Sequence of chain 4.X:
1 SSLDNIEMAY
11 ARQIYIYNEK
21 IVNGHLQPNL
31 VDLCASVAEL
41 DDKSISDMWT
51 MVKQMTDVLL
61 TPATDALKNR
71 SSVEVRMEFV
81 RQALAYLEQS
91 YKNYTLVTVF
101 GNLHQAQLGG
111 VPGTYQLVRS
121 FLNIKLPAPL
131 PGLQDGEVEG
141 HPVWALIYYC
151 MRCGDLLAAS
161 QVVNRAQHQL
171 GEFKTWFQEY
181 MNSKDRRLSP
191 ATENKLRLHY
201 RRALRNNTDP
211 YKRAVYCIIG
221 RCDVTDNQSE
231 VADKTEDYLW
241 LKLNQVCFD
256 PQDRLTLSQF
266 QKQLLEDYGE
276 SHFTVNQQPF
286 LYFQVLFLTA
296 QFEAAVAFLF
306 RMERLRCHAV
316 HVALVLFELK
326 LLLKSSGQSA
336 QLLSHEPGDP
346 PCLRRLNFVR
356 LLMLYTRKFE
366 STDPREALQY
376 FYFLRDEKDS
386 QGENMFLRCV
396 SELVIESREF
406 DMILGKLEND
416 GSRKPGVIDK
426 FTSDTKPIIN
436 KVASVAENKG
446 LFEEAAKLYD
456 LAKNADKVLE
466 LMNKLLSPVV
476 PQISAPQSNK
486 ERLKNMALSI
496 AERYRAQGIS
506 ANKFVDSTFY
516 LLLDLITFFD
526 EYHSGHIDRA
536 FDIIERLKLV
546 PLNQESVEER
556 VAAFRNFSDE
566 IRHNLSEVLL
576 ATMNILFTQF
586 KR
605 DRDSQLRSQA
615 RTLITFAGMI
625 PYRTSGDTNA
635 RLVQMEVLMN

Binding-site contacts:
Ligand atom O contacts residue THR235 of chain 4.X at 3.1 Å (h-bond).
Ligand atom C contacts residue LEU286 of chain 4.X at 3.8 Å (hydrophobic).
Ligand atom CG contacts residue HIS277 of chain 4.X at 3.8 Å.
Ligand atom N contacts residue ASN227 of chain 4.X at 3.0 Å (h-bond).
Ligand atom N contacts residue THR235 of chain 4.X at 3.9 Å.
Ligand atom CB contacts residue LEU286 of chain 4.X at 3.9 Å (hydrophobic).
Ligand atom O contacts residue LEU286 of chain 4.X at 3.2 Å.
Ligand atom C contacts residue THR235 of chain 4.X at 3.6 Å.
Ligand atom CB contacts residue HIS277 of chain 4.X at 3.7 Å.
Ligand atom O contacts residue ASN281 of chain 4.X at 2.6 Å (h-bond).
Ligand atom CD1 contacts residue TYR91 of chain 4.X at 3.9 Å (hydrophobic).
Ligand atom CA contacts residue ASN227 of chain 4.X at 3.7 Å.
Ligand atom CG1 contacts residue TYR94 of chain 4.X at 3.8 Å (hydrophobic).
Ligand atom O contacts residue LYS234 of chain 4.X at 3.6 Å.
Ligand atom N contacts residue THR235 of chain 4.X at 3.5 Å (h-bond).
Ligand atom O contacts residue ASN227 of chain 4.X at 3.6 Å.
Ligand atom O contacts residue THR235 of chain 4.X at 3.0 Å (h-bond).
Ligand atom C contacts residue THR235 of chain 4.X at 3.6 Å.
Ligand atom CD contacts residue HIS277 of chain 4.X at 3.9 Å.
Ligand atom CG2 contacts residue HIS277 of chain 4.X at 3.3 Å.
Ligand atom CB contacts residue ASP233 of chain 4.X at 3.0 Å.
Ligand atom CG2 contacts residue ASN281 of chain 4.X at 3.6 Å.
Ligand atom CG2 contacts residue PHE278 of chain 4.X at 3.7 Å (hydrophobic).
Ligand atom CG1 contacts residue VAL280 of chain 4.X at 4.0 Å (hydrophobic).
Ligand atom C contacts residue TYR94 of chain 4.X at 4.0 Å (hydrophobic).
Ligand atom C contacts residue THR235 of chain 4.X at 3.6 Å.
Ligand atom CG2 contacts residue LEU286 of chain 4.X at 3.7 Å (hydrophobic).
Ligand atom CB contacts residue TYR238 of chain 4.X at 3.6 Å (hydrophobic).
Ligand atom CA contacts residue THR235 of chain 4.X at 3.6 Å.
Ligand atom O contacts residue TYR94 of chain 4.X at 2.9 Å.
Ligand atom CG contacts residue TYR273 of chain 4.X at 3.6 Å (hydrophobic).
Ligand atom CD1 contacts residue TYR94 of chain 4.X at 3.5 Å (hydrophobic).
Ligand atom CG contacts residue ASP233 of chain 4.X at 3.0 Å.
Ligand atom N contacts residue TYR273 of chain 4.X at 3.9 Å.
Ligand atom CD contacts residue TYR273 of chain 4.X at 3.3 Å (hydrophobic).
Ligand atom CG contacts residue LYS234 of chain 4.X at 3.3 Å.
Ligand atom C contacts residue ASN281 of chain 4.X at 3.8 Å.
Ligand atom CG2 contacts residue GLU236 of chain 4.X at 3.3 Å.
Ligand atom C contacts residue ASN227 of chain 4.X at 3.5 Å.
Ligand atom O contacts residue HIS277 of chain 4.X at 3.4 Å.

The small molecule below binds the protein below.
Small molecule (SMILES): CC[C@H](C)[C@H](NC(=O)[C@H](CO)NC(=O)[C@H](CCCN=C(N)N)NC(=O)[C@@H](NC(=O)[C@@H]1CCCN1C(=O)[C@@H]1CCCN1C(=O)[C@H](C)N)C(C)C)C(=O)N[C@H](C=O)Cc1ccc(O)cc1